Sequence of chain 1.C:
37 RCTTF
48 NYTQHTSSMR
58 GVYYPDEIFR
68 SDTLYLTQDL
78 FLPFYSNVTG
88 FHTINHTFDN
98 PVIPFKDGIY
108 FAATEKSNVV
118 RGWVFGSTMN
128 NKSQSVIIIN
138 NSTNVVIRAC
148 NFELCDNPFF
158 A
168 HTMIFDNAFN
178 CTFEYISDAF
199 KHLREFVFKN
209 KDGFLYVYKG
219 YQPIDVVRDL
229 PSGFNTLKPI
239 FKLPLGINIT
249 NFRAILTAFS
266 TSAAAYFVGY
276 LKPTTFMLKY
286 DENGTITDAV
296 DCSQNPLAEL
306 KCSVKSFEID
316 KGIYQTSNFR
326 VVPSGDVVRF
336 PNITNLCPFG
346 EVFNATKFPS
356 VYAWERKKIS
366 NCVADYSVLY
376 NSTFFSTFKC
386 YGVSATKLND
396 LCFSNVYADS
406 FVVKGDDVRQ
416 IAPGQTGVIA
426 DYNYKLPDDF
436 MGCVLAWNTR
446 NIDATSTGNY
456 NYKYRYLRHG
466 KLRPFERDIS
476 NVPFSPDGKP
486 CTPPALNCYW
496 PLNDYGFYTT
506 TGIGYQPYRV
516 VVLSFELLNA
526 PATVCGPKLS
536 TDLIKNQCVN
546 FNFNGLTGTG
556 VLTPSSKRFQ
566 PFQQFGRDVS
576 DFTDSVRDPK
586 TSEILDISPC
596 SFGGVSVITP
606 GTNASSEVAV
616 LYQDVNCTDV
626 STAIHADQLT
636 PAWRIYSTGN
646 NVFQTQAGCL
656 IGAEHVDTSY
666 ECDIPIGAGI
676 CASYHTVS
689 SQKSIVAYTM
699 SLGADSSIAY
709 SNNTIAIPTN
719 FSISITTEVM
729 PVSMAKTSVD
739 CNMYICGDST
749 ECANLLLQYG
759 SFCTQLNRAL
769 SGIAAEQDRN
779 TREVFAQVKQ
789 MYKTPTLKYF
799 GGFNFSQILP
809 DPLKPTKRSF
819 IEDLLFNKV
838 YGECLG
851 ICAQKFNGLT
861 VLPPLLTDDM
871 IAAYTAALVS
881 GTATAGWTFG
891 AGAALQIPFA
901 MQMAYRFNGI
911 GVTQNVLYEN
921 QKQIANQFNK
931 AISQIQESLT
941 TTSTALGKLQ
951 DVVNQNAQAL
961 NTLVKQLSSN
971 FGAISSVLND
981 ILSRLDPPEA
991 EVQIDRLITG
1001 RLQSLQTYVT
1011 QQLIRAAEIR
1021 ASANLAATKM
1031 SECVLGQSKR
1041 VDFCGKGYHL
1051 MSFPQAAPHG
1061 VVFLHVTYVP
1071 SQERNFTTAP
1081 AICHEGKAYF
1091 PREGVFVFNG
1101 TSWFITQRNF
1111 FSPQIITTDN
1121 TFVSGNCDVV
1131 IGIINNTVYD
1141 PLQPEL

This protein binds this small molecule.
Small molecule (SMILES): CC(=O)N[C@H]1[C@H](O[C@H]2[C@H](O)[C@@H](NC(C)=O)CO[C@@H]2CO)O[C@H](CO)[C@@H](O[C@@H]2O[C@H](CO)[C@@H](O)[C@H](O)[C@@H]2O)[C@@H]1O

Binding-site contacts:
Ligand atom C2 contacts residue ASN1135 of chain 1.C at 2.4 Å.
Ligand atom N2 contacts residue ASN1135 of chain 1.C at 2.8 Å (h-bond).
Ligand atom O5 contacts residue ASN1135 of chain 1.C at 2.4 Å (h-bond).
Ligand atom C4 contacts residue ASN1135 of chain 1.C at 4.2 Å.
Ligand atom C7 contacts residue ASN1135 of chain 1.C at 3.3 Å.
Ligand atom O7 contacts residue ASN1135 of chain 1.C at 3.4 Å (h-bond).
Ligand atom C8 contacts residue ILE1134 of chain 1.C at 4.2 Å (hydrophobic).
Ligand atom C5 contacts residue ASN1135 of chain 1.C at 3.7 Å.
Ligand atom C8 contacts residue ILE1133 of chain 1.C at 3.9 Å (hydrophobic).
Ligand atom C3 contacts residue ASN1135 of chain 1.C at 3.6 Å.
Ligand atom C1 contacts residue ASN1135 of chain 1.C at 1.4 Å.
Ligand atom C8 contacts residue ASN1135 of chain 1.C at 4.0 Å.